Sequence of chain 1.A:
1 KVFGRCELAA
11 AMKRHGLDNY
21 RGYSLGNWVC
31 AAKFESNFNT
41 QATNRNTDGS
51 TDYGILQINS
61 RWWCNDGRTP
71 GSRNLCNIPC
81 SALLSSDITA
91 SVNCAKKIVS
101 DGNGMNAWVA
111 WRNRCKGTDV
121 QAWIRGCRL

The protein below binds the small molecule below.
Small molecule (SMILES): CC(=O)N[C@@H]1[C@@H](O)[C@H](O[C@@H]2O[C@H](CO)[C@@H](O[C@@H]3O[C@H](CO)[C@@H](O)[C@H](O)[C@H]3NC(C)=O)[C@H](O)[C@H]2NC(C)=O)[C@@H](CO)O[C@H]1O

Binding-site contacts:
Ligand atom C6 contacts residue ASP101 of chain 1.A at 2.9 Å.
Ligand atom C8 contacts residue ILE58 of chain 1.A at 3.9 Å (hydrophobic).
Ligand atom C6 contacts residue ASN103 of chain 1.A at 3.5 Å.
Ligand atom C8 contacts residue GLN57 of chain 1.A at 3.4 Å.
Ligand atom O5 contacts residue ASN103 of chain 1.A at 3.9 Å.
Ligand atom O6 contacts residue ASP101 of chain 1.A at 2.4 Å (salt-bridge).
Ligand atom C2 contacts residue ASN59 of chain 1.A at 4.0 Å.
Ligand atom C2 contacts residue ALA107 of chain 1.A at 3.5 Å (hydrophobic).
Ligand atom C8 contacts residue LEU56 of chain 1.A at 3.9 Å (hydrophobic).
Ligand atom O6 contacts residue TRP62 of chain 1.A at 2.9 Å (h-bond).
Ligand atom C5 contacts residue ASP101 of chain 1.A at 3.6 Å.
Ligand atom C7 contacts residue ASN59 of chain 1.A at 3.8 Å.
Ligand atom O7 contacts residue TRP63 of chain 1.A at 3.3 Å.
Ligand atom C1 contacts residue ASP101 of chain 1.A at 3.8 Å.
Ligand atom O6 contacts residue TRP63 of chain 1.A at 3.5 Å.
Ligand atom C4 contacts residue TRP62 of chain 1.A at 4.1 Å (hydrophobic).
Ligand atom C8 contacts residue TRP62 of chain 1.A at 3.5 Å (hydrophobic).
Ligand atom C8 contacts residue TRP108 of chain 1.A at 3.3 Å (hydrophobic).
Ligand atom O7 contacts residue ILE58 of chain 1.A at 3.7 Å.
Ligand atom C8 contacts residue ALA107 of chain 1.A at 3.9 Å (hydrophobic).
Ligand atom O7 contacts residue ASN59 of chain 1.A at 2.8 Å (h-bond).
Ligand atom C1 contacts residue ALA107 of chain 1.A at 3.6 Å (hydrophobic).
Ligand atom C5 contacts residue TRP62 of chain 1.A at 4.0 Å (hydrophobic).
Ligand atom C7 contacts residue TRP62 of chain 1.A at 3.6 Å (hydrophobic).
Ligand atom C8 contacts residue ARG73 of chain 1.A at 3.9 Å.
Ligand atom O4 contacts residue ASP101 of chain 1.A at 3.9 Å.
Ligand atom C7 contacts residue GLN57 of chain 1.A at 3.8 Å.
Ligand atom O7 contacts residue GLN57 of chain 1.A at 3.9 Å.
Ligand atom C6 contacts residue TRP62 of chain 1.A at 4.0 Å (hydrophobic).
Ligand atom C7 contacts residue ALA107 of chain 1.A at 3.8 Å (hydrophobic).
Ligand atom O1 contacts residue ASN59 of chain 1.A at 4.1 Å.
Ligand atom C7 contacts residue TRP63 of chain 1.A at 4.0 Å (hydrophobic).
Ligand atom C5 contacts residue ASN103 of chain 1.A at 4.1 Å.
Ligand atom O7 contacts residue TRP62 of chain 1.A at 3.6 Å.
Ligand atom N2 contacts residue ALA107 of chain 1.A at 2.8 Å (h-bond).
Ligand atom C6 contacts residue TRP63 of chain 1.A at 3.6 Å (hydrophobic).
Ligand atom C3 contacts residue ALA107 of chain 1.A at 3.6 Å (hydrophobic).
Ligand atom O6 contacts residue ASN103 of chain 1.A at 2.4 Å (h-bond).
Ligand atom O1 contacts residue ASP52 of chain 1.A at 4.0 Å.
Ligand atom O3 contacts residue TRP63 of chain 1.A at 2.9 Å (h-bond).